Sequence of chain 1.A:
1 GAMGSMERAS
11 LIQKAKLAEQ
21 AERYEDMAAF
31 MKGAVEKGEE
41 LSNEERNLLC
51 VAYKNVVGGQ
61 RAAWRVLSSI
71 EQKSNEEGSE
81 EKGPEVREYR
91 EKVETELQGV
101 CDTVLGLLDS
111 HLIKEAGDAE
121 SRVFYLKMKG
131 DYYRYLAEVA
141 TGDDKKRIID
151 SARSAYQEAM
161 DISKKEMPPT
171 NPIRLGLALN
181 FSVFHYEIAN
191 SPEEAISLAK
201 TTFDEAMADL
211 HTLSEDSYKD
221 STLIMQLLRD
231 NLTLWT

Binding-site contacts:
Ligand atom O1P contacts residue ARG61 of chain 1.A at 2.9 Å (salt-bridge).
Ligand atom CB contacts residue TRP235 of chain 1.A at 3.8 Å (hydrophobic).
Ligand atom CA contacts residue ASN231 of chain 1.A at 3.8 Å.
Ligand atom CB contacts residue ASN231 of chain 1.A at 3.5 Å.
Ligand atom O1P contacts residue LYS54 of chain 1.A at 3.4 Å (salt-bridge).
Ligand atom P contacts residue ARG61 of chain 1.A at 3.7 Å.
Ligand atom O3P contacts residue ARG134 of chain 1.A at 2.8 Å (salt-bridge).
Ligand atom C contacts residue T4W1 of chain 1.E at 3.8 Å.
Ligand atom O contacts residue LYS54 of chain 1.A at 3.2 Å (salt-bridge).
Ligand atom O contacts residue LYS127 of chain 1.A at 2.8 Å (salt-bridge).
Ligand atom OXT contacts residue LYS127 of chain 1.A at 3.9 Å.
Ligand atom CA contacts residue LEU179 of chain 1.A at 3.7 Å (hydrophobic).
Ligand atom CB contacts residue ASN231 of chain 1.A at 3.7 Å.
Ligand atom O3P contacts residue TYR135 of chain 1.A at 2.5 Å (h-bond).
Ligand atom C contacts residue LYS127 of chain 1.A at 3.7 Å.
Ligand atom CA contacts residue ASN180 of chain 1.A at 3.2 Å.
Ligand atom CG contacts residue VAL183 of chain 1.A at 3.8 Å (hydrophobic).
Ligand atom C contacts residue ASN231 of chain 1.A at 3.6 Å.
Ligand atom P contacts residue TYR135 of chain 1.A at 3.8 Å.
Ligand atom CB contacts residue VAL183 of chain 1.A at 3.7 Å (hydrophobic).
Ligand atom O contacts residue ASN180 of chain 1.A at 2.8 Å (h-bond).
Ligand atom O contacts residue LEU179 of chain 1.A at 3.4 Å.
Ligand atom C contacts residue ASN180 of chain 1.A at 3.6 Å.
Ligand atom O contacts residue VAL183 of chain 1.A at 3.6 Å.
Ligand atom CG2 contacts residue VAL183 of chain 1.A at 3.8 Å (hydrophobic).
Ligand atom CA contacts residue ASN231 of chain 1.A at 3.5 Å.
Ligand atom O2P contacts residue ARG134 of chain 1.A at 2.8 Å (salt-bridge).
Ligand atom CG2 contacts residue GLY176 of chain 1.A at 3.5 Å.
Ligand atom CG1 contacts residue LEU227 of chain 1.A at 3.6 Å (hydrophobic).
Ligand atom N contacts residue ASN231 of chain 1.A at 2.8 Å (h-bond).
Ligand atom P contacts residue ARG134 of chain 1.A at 3.8 Å.
Ligand atom C contacts residue ASN180 of chain 1.A at 3.9 Å.
Ligand atom CG2 contacts residue T4W1 of chain 1.E at 3.6 Å.
Ligand atom CG2 contacts residue ASN180 of chain 1.A at 3.6 Å.
Ligand atom N contacts residue ASN180 of chain 1.A at 3.0 Å (h-bond).
Ligand atom O contacts residue ASN231 of chain 1.A at 3.1 Å (h-bond).
Ligand atom CB contacts residue ASN180 of chain 1.A at 3.3 Å.
Ligand atom OXT contacts residue T4W1 of chain 1.E at 2.7 Å (h-bond).
Ligand atom O2P contacts residue ARG61 of chain 1.A at 3.0 Å (salt-bridge).
Ligand atom CG2 contacts residue ARG134 of chain 1.A at 3.7 Å.

A protein and the small-molecule ligand that binds it are described below.
Small molecule (SMILES): CC(C)[C@H](NC(=O)[C@@H](NC(=O)[C@H](C)NC(=O)[C@@H]1CCCN1C(=O)[C@@H](N)Cc1ccccc1)[C@@H](C)OP(=O)(O)O)C(=O)O